Sequence of chain 1.B:
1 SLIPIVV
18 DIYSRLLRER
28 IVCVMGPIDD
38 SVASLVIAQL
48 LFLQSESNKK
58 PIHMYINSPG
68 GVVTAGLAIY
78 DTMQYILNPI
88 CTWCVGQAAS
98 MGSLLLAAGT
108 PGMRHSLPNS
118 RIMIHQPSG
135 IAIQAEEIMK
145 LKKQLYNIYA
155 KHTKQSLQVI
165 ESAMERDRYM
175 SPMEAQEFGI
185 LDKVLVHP

Sequence of chain 1.A:
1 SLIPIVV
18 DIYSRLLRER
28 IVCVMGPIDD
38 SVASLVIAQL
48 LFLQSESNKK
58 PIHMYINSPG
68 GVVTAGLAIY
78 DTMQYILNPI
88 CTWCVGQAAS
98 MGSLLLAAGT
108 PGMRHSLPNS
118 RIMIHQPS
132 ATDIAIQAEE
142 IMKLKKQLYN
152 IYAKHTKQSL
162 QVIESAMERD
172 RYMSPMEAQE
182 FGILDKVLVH

Binding-site contacts:
Ligand atom C17 contacts residue TYR62 of chain 1.B at 3.2 Å (hydrophobic).
Ligand atom C15 contacts residue TYR62 of chain 1.B at 3.0 Å (hydrophobic).
Ligand atom C18 contacts residue TYR82 of chain 1.A at 3.9 Å (hydrophobic).
Ligand atom N25 contacts residue TYR62 of chain 1.B at 3.8 Å.
Ligand atom C18 contacts residue TRP90 of chain 1.B at 3.8 Å (hydrophobic).
Ligand atom C03 contacts residue GLU26 of chain 1.B at 3.7 Å.
Ligand atom C17 contacts residue TYR82 of chain 1.A at 4.0 Å (hydrophobic).
Ligand atom C01 contacts residue GLU26 of chain 1.B at 3.3 Å.
Ligand atom C10 contacts residue TYR62 of chain 1.B at 3.9 Å (hydrophobic).
Ligand atom C22 contacts residue ILE44 of chain 1.A at 3.9 Å (hydrophobic).
Ligand atom C02 contacts residue GLU26 of chain 1.B at 3.5 Å.
Ligand atom C02 contacts residue SER52 of chain 1.A at 4.0 Å.
Ligand atom C04 contacts residue PHE49 of chain 1.A at 3.8 Å (hydrophobic).
Ligand atom N16 contacts residue TYR82 of chain 1.A at 3.9 Å.
Ligand atom O11 contacts residue LEU48 of chain 1.A at 3.7 Å.
Ligand atom C07 contacts residue GLU26 of chain 1.B at 3.9 Å.
Ligand atom C04 contacts residue LEU23 of chain 1.B at 3.8 Å (hydrophobic).
Ligand atom C06 contacts residue LEU48 of chain 1.A at 3.7 Å (hydrophobic).
Ligand atom C08 contacts residue GLU26 of chain 1.B at 3.8 Å.
Ligand atom C14 contacts residue TYR62 of chain 1.B at 3.2 Å (hydrophobic).
Ligand atom C22 contacts residue LEU114 of chain 1.B at 3.8 Å (hydrophobic).
Ligand atom C14 contacts residue HIS60 of chain 1.B at 4.0 Å.
Ligand atom C15 contacts residue TRP90 of chain 1.B at 3.6 Å (hydrophobic).
Ligand atom C05 contacts residue LEU48 of chain 1.A at 3.6 Å (hydrophobic).
Ligand atom C14 contacts residue TRP90 of chain 1.B at 3.9 Å (hydrophobic).
Ligand atom N27 contacts residue GLU26 of chain 1.B at 3.0 Å (salt-bridge).
Ligand atom N16 contacts residue TYR62 of chain 1.B at 3.5 Å (h-bond).
Ligand atom C20 contacts residue TYR82 of chain 1.A at 3.5 Å (hydrophobic).
Ligand atom C23 contacts residue TYR62 of chain 1.B at 3.9 Å (hydrophobic).
Ligand atom C01 contacts residue SER52 of chain 1.A at 3.4 Å.
Ligand atom C28 contacts residue GLU26 of chain 1.B at 3.5 Å.
Ligand atom C12 contacts residue TYR62 of chain 1.B at 3.1 Å (hydrophobic).
Ligand atom C13 contacts residue TYR62 of chain 1.B at 3.1 Å (hydrophobic).
Ligand atom C24 contacts residue TYR62 of chain 1.B at 3.5 Å (hydrophobic).
Ligand atom C28 contacts residue HIS60 of chain 1.B at 3.9 Å.
Ligand atom C05 contacts residue LEU23 of chain 1.B at 3.5 Å (hydrophobic).
Ligand atom C29 contacts residue HIS60 of chain 1.B at 3.4 Å.
Ligand atom C21 contacts residue LEU114 of chain 1.B at 3.7 Å (hydrophobic).
Ligand atom C21 contacts residue THR79 of chain 1.A at 3.8 Å.
Ligand atom C22 contacts residue THR79 of chain 1.A at 3.6 Å.

The protein below binds the small molecule below.
Small molecule (SMILES): Cc1ccccc1Cn1c(=O)c2c(n3ccnc13)CCN(Cc1ccccc1)C2